Binding-site contacts:
Ligand atom C2 contacts residue TYR108 of chain 1.B at 3.6 Å (hydrophobic).
Ligand atom C11 contacts residue VAL10 of chain 1.B at 4.5 Å (hydrophobic).
Ligand atom C1 contacts residue TYR108 of chain 1.B at 3.6 Å (hydrophobic).
Ligand atom C9 contacts residue VAL10 of chain 1.B at 4.3 Å (hydrophobic).
Ligand atom O contacts residue TYR108 of chain 1.B at 3.2 Å (h-bond).
Ligand atom C8 contacts residue GSH1 of chain 1.G at 2.8 Å.
Ligand atom C9 contacts residue GLY205 of chain 1.B at 3.9 Å.
Ligand atom C11 contacts residue PHE8 of chain 1.B at 3.6 Å (hydrophobic).
Ligand atom C4 contacts residue GSH1 of chain 1.G at 3.8 Å.
Ligand atom C3 contacts residue GSH1 of chain 1.G at 4.1 Å.
Ligand atom CL2 contacts residue ILE104 of chain 1.B at 3.6 Å.
Ligand atom C9 contacts residue TYR108 of chain 1.B at 3.6 Å (hydrophobic).
Ligand atom C11 contacts residue GSH1 of chain 1.G at 1.8 Å.
Ligand atom C8 contacts residue TYR108 of chain 1.B at 4.0 Å (hydrophobic).
Ligand atom C10 contacts residue GSH1 of chain 1.G at 4.4 Å.
Ligand atom O1 contacts residue GSH1 of chain 1.G at 3.4 Å.
Ligand atom O2 contacts residue TYR108 of chain 1.B at 4.2 Å.
Ligand atom CL2 contacts residue GSH1 of chain 1.G at 4.0 Å.
Ligand atom C8 contacts residue PHE8 of chain 1.B at 4.3 Å (hydrophobic).
Ligand atom O1 contacts residue TYR108 of chain 1.B at 3.0 Å (h-bond).
Ligand atom C7 contacts residue GSH1 of chain 1.G at 3.2 Å.
Ligand atom C7 contacts residue TYR108 of chain 1.B at 3.3 Å (hydrophobic).
Ligand atom C9 contacts residue GSH1 of chain 1.G at 4.1 Å.
Ligand atom OXT contacts residue THR109 of chain 1.B at 4.0 Å.
Ligand atom C10 contacts residue VAL10 of chain 1.B at 3.7 Å (hydrophobic).
Ligand atom OXT contacts residue TYR108 of chain 1.B at 3.6 Å (h-bond).
Ligand atom C10 contacts residue GLY205 of chain 1.B at 4.1 Å.
Ligand atom C13 contacts residue TYR108 of chain 1.B at 3.3 Å (hydrophobic).
Ligand atom C11 contacts residue TYR7 of chain 1.B at 3.5 Å (hydrophobic).
Ligand atom CL1 contacts residue TYR108 of chain 1.B at 3.8 Å.
Ligand atom C3 contacts residue TYR108 of chain 1.B at 3.8 Å (hydrophobic).
Ligand atom CL2 contacts residue TYR108 of chain 1.B at 3.9 Å.
Ligand atom C5 contacts residue TYR108 of chain 1.B at 3.5 Å (hydrophobic).
Ligand atom C6 contacts residue TYR108 of chain 1.B at 3.7 Å (hydrophobic).
Ligand atom C4 contacts residue TYR108 of chain 1.B at 3.5 Å (hydrophobic).
Ligand atom C10 contacts residue PHE8 of chain 1.B at 3.5 Å (hydrophobic).
Ligand atom C12 contacts residue TYR108 of chain 1.B at 3.8 Å (hydrophobic).

This small molecule binds to this protein.
Small molecule (SMILES): C=C(CC)C(=O)c1ccc(OCC(=O)O)c(Cl)c1Cl

Sequence of chain 1.B:
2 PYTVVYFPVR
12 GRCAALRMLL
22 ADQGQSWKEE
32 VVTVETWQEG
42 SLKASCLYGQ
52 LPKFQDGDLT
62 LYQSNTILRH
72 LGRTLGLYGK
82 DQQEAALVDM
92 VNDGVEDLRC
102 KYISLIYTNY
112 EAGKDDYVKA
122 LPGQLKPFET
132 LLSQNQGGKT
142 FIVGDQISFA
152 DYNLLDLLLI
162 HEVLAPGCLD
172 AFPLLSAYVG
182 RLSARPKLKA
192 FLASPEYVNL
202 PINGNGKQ